Sequence of chain 1.C:
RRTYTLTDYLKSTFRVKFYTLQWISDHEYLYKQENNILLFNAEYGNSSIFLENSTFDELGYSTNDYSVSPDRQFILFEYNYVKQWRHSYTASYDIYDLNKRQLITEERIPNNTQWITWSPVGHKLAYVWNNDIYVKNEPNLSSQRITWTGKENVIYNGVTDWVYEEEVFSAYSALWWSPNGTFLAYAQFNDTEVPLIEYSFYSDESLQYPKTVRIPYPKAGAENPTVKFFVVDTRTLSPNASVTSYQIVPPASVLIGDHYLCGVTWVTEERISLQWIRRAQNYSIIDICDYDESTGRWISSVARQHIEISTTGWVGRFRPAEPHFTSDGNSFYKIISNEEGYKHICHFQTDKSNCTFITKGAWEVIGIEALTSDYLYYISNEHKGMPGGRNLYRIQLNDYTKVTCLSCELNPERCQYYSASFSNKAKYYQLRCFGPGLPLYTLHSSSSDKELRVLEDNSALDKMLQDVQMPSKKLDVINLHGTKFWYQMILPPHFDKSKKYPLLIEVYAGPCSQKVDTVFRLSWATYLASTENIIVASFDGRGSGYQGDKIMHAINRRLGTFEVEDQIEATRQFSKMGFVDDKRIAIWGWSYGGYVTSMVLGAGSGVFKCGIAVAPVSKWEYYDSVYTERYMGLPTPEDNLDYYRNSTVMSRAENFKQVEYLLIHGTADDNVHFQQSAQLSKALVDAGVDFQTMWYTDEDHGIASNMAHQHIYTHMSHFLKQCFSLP

The small molecule below binds the protein below.
Small molecule (SMILES): CC(=O)N[C@@H]1[C@@H](O)[C@H](O)[C@@H](CO)O[C@H]1O

Binding-site contacts:
Ligand atom O5 contacts residue ASN85 of chain 1.C at 2.3 Å (h-bond).
Ligand atom N2 contacts residue ASN80 of chain 1.C at 4.2 Å.
Ligand atom C4 contacts residue ASN85 of chain 1.C at 4.2 Å.
Ligand atom C7 contacts residue ASN85 of chain 1.C at 3.5 Å.
Ligand atom C8 contacts residue ASN85 of chain 1.C at 4.1 Å.
Ligand atom C8 contacts residue SER86 of chain 1.C at 4.5 Å.
Ligand atom C1 contacts residue TYR83 of chain 1.C at 4.4 Å (hydrophobic).
Ligand atom C2 contacts residue ASN85 of chain 1.C at 2.4 Å.
Ligand atom C7 contacts residue SER87 of chain 1.C at 3.8 Å.
Ligand atom C8 contacts residue SER87 of chain 1.C at 3.4 Å.
Ligand atom C5 contacts residue ASN85 of chain 1.C at 3.6 Å.
Ligand atom C8 contacts residue LEU78 of chain 1.C at 3.4 Å (hydrophobic).
Ligand atom C1 contacts residue ASN85 of chain 1.C at 1.4 Å.
Ligand atom C8 contacts residue ASN80 of chain 1.C at 4.0 Å.
Ligand atom O7 contacts residue ASN85 of chain 1.C at 3.5 Å (h-bond).
Ligand atom O7 contacts residue SER87 of chain 1.C at 3.3 Å.
Ligand atom N2 contacts residue ASN85 of chain 1.C at 3.0 Å (h-bond).
Ligand atom O7 contacts residue SER86 of chain 1.C at 3.9 Å.
Ligand atom C3 contacts residue ASN85 of chain 1.C at 3.8 Å.